Sequence of chain 1.E:
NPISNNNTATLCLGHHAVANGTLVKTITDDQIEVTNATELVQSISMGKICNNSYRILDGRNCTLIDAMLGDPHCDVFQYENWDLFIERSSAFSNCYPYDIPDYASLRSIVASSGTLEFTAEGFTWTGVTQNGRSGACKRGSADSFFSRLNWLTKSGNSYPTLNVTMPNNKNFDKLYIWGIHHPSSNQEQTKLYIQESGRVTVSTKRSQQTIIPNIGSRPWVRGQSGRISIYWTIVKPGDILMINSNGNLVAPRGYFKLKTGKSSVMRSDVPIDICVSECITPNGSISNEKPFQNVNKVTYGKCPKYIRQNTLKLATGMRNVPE

A small-molecule ligand and the protein it binds are described below.
Small molecule (SMILES): CC(=O)N[C@H]1[C@H](O[C@H]2[C@H](O)[C@@H](NC(C)=O)CO[C@@H]2CO)O[C@H](CO)[C@@H](O[C@@H]2O[C@H](CO[C@H]3O[C@H](CO)[C@@H](O)[C@H](O)[C@@H]3O)[C@@H](O)[C@H](O[C@H]3O[C@H](CO)[C@@H](O)[C@H](O)[C@@H]3O)[C@@H]2O)[C@@H]1O

Binding-site contacts:
Ligand atom C1 contacts residue SER217 of chain 1.E at 4.0 Å.
Ligand atom O7 contacts residue ARG218 of chain 1.E at 4.3 Å.
Ligand atom C7 contacts residue TRP220 of chain 1.E at 3.9 Å (hydrophobic).
Ligand atom N2 contacts residue SER217 of chain 1.E at 2.9 Å (h-bond).
Ligand atom C6 contacts residue MET242 of chain 1.A at 4.3 Å (hydrophobic).
Ligand atom O6 contacts residue TRP220 of chain 1.E at 4.4 Å.
Ligand atom C4 contacts residue ASN163 of chain 1.A at 4.3 Å.
Ligand atom C8 contacts residue SER217 of chain 1.E at 3.6 Å.
Ligand atom C3 contacts residue ASN163 of chain 1.A at 3.8 Å.
Ligand atom C2 contacts residue SER217 of chain 1.E at 3.8 Å.
Ligand atom O7 contacts residue MET242 of chain 1.A at 4.3 Å.
Ligand atom C5 contacts residue MET242 of chain 1.A at 4.0 Å (hydrophobic).
Ligand atom C1 contacts residue TRP220 of chain 1.E at 4.3 Å (hydrophobic).
Ligand atom C1 contacts residue ASN163 of chain 1.A at 1.4 Å.
Ligand atom C6 contacts residue THR165 of chain 1.A at 4.0 Å.
Ligand atom O5 contacts residue ASN163 of chain 1.A at 2.4 Å (h-bond).
Ligand atom C2 contacts residue TRP220 of chain 1.E at 4.1 Å (hydrophobic).
Ligand atom C8 contacts residue ASN163 of chain 1.A at 4.3 Å.
Ligand atom O7 contacts residue TRP220 of chain 1.E at 2.9 Å (h-bond).
Ligand atom O7 contacts residue PRO219 of chain 1.E at 3.8 Å.
Ligand atom C7 contacts residue MET242 of chain 1.A at 4.4 Å (hydrophobic).
Ligand atom C4 contacts residue TRP220 of chain 1.E at 4.3 Å (hydrophobic).
Ligand atom O5 contacts residue TRP220 of chain 1.E at 4.2 Å.
Ligand atom O7 contacts residue ASN163 of chain 1.A at 3.4 Å (h-bond).
Ligand atom N2 contacts residue ASN163 of chain 1.A at 2.8 Å (h-bond).
Ligand atom C8 contacts residue TRP220 of chain 1.E at 4.4 Å (hydrophobic).
Ligand atom N2 contacts residue TRP220 of chain 1.E at 4.4 Å.
Ligand atom O3 contacts residue SER217 of chain 1.E at 4.4 Å.
Ligand atom O6 contacts residue THR165 of chain 1.A at 4.2 Å.
Ligand atom C7 contacts residue SER217 of chain 1.E at 3.7 Å.
Ligand atom C8 contacts residue THR165 of chain 1.A at 4.4 Å.
Ligand atom C5 contacts residue TRP220 of chain 1.E at 4.0 Å (hydrophobic).
Ligand atom C2 contacts residue ASN163 of chain 1.A at 2.5 Å.
Ligand atom C5 contacts residue ASN163 of chain 1.A at 3.6 Å.
Ligand atom O3 contacts residue TRP220 of chain 1.E at 3.8 Å.
Ligand atom O4 contacts residue TRP220 of chain 1.E at 3.8 Å.
Ligand atom C7 contacts residue ASN163 of chain 1.A at 3.2 Å.
Ligand atom C3 contacts residue SER217 of chain 1.E at 4.0 Å.
Ligand atom C8 contacts residue MET242 of chain 1.A at 4.1 Å (hydrophobic).
Ligand atom C8 contacts residue ILE240 of chain 1.A at 3.8 Å (hydrophobic).

Sequence of chain 1.A:
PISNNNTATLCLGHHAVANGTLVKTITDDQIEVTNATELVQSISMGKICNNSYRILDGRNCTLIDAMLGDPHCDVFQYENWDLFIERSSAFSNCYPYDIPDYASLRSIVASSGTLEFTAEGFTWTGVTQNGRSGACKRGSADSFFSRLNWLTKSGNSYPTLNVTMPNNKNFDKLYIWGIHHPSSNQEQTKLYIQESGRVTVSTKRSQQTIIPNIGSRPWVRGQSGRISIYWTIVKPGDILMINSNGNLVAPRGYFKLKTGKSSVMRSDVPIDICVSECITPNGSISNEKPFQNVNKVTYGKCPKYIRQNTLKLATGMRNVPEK